Sequence of chain 52.E:
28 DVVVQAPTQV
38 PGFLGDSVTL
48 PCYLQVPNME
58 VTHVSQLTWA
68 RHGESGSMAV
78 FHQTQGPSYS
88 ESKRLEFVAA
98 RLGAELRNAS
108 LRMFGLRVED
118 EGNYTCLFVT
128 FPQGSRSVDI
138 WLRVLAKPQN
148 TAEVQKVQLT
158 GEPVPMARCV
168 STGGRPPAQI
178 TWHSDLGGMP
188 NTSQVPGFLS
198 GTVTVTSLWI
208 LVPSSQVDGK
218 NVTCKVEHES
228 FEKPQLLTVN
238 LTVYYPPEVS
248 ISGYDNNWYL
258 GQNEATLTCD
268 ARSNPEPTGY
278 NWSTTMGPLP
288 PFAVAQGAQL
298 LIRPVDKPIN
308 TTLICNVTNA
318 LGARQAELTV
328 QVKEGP

Binding-site contacts:
Ligand atom C8 contacts residue ILE306 of chain 52.E at 3.7 Å (hydrophobic).
Ligand atom N2 contacts residue ASN307 of chain 52.E at 3.0 Å (h-bond).
Ligand atom C5 contacts residue ASN307 of chain 52.E at 3.6 Å.
Ligand atom C2 contacts residue ASN307 of chain 52.E at 2.5 Å.
Ligand atom C8 contacts residue ASN307 of chain 52.E at 4.5 Å.
Ligand atom C8 contacts residue PRO305 of chain 52.E at 2.9 Å (hydrophobic).
Ligand atom C7 contacts residue ASN307 of chain 52.E at 4.1 Å.
Ligand atom C4 contacts residue ASN307 of chain 52.E at 4.2 Å.
Ligand atom O6 contacts residue GLN328 of chain 52.E at 4.3 Å.
Ligand atom C3 contacts residue ASN307 of chain 52.E at 3.8 Å.
Ligand atom C1 contacts residue ASN307 of chain 52.E at 1.4 Å.
Ligand atom O5 contacts residue ASN307 of chain 52.E at 2.3 Å (h-bond).
Ligand atom C7 contacts residue PRO305 of chain 52.E at 4.3 Å (hydrophobic).

This protein binds this small molecule.
Small molecule (SMILES): CC(=O)N[C@H]1[C@H](O[C@H]2[C@H](O)[C@@H](NC(C)=O)CO[C@@H]2CO[C@@H]2O[C@@H](C)[C@@H](O)[C@@H](O)[C@@H]2O)O[C@H](CO)[C@@H](O[C@@H]2O[C@H](CO)[C@@H](O)[C@H](O)[C@@H]2O)[C@@H]1O